Binding-site contacts:
Ligand atom O7 contacts residue ASN82 of chain 1.B at 3.9 Å.
Ligand atom C3 contacts residue GLU72 of chain 1.B at 4.3 Å.
Ligand atom O7 contacts residue ARG291 of chain 1.A at 3.9 Å.
Ligand atom N2 contacts residue ASN82 of chain 1.B at 3.0 Å (h-bond).
Ligand atom O7 contacts residue GLU69 of chain 1.B at 4.0 Å.
Ligand atom C8 contacts residue LYS75 of chain 1.B at 3.8 Å.
Ligand atom N2 contacts residue GLU72 of chain 1.B at 4.2 Å.
Ligand atom O5 contacts residue ASN82 of chain 1.B at 2.3 Å (h-bond).
Ligand atom N2 contacts residue ASN79 of chain 1.B at 4.4 Å.
Ligand atom C4 contacts residue ASN82 of chain 1.B at 4.2 Å.
Ligand atom O7 contacts residue ASN79 of chain 1.B at 3.6 Å.
Ligand atom C3 contacts residue ARG81 of chain 1.A at 4.1 Å.
Ligand atom O4 contacts residue ARG81 of chain 1.A at 4.4 Å.
Ligand atom C7 contacts residue ASN82 of chain 1.B at 3.6 Å.
Ligand atom C1 contacts residue ASN82 of chain 1.B at 1.4 Å.
Ligand atom O3 contacts residue GLU72 of chain 1.B at 4.1 Å.
Ligand atom O7 contacts residue GLU104 of chain 1.C at 3.8 Å.
Ligand atom C5 contacts residue ASN82 of chain 1.B at 3.6 Å.
Ligand atom C7 contacts residue ASN79 of chain 1.B at 3.6 Å.
Ligand atom C8 contacts residue GLU69 of chain 1.B at 3.8 Å.
Ligand atom C3 contacts residue ASN82 of chain 1.B at 3.8 Å.
Ligand atom C7 contacts residue GLU69 of chain 1.B at 4.5 Å.
Ligand atom O3 contacts residue ARG81 of chain 1.A at 3.3 Å (salt-bridge).
Ligand atom C8 contacts residue ASN79 of chain 1.B at 3.1 Å.
Ligand atom C2 contacts residue ASN82 of chain 1.B at 2.5 Å.

Sequence of chain 1.C:
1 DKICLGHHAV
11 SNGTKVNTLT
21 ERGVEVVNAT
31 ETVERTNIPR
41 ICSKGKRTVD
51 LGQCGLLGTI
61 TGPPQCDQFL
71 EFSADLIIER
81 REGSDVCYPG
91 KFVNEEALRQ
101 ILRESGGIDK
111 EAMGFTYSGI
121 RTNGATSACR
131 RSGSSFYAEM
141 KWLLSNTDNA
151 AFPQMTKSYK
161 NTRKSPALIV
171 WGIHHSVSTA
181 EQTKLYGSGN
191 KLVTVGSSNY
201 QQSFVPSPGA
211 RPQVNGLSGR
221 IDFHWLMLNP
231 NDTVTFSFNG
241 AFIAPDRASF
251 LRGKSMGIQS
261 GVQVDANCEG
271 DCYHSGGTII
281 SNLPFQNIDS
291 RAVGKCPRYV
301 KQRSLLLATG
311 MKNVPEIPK

Sequence of chain 1.B:
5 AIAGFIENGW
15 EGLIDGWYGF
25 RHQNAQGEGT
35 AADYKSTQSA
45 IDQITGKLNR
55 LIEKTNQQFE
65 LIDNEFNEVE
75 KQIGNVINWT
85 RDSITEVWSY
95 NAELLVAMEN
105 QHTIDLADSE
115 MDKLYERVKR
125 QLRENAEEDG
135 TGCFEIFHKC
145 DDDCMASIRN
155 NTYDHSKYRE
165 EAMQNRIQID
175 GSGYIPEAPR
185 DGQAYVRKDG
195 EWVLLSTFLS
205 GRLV

Sequence of chain 1.A:
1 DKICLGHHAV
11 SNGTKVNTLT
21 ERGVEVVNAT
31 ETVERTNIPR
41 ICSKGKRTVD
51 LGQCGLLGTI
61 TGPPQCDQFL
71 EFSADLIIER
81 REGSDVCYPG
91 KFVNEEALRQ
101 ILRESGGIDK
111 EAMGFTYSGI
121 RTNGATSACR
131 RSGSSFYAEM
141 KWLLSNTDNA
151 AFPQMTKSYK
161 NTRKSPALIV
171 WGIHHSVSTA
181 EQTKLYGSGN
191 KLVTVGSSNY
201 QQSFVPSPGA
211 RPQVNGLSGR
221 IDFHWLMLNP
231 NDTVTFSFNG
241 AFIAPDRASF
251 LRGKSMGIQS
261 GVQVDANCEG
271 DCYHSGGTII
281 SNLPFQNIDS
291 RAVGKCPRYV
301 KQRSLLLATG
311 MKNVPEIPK

A protein and the small-molecule ligand that binds it are described below.
Small molecule (SMILES): CC(=O)N[C@H]1[C@H](O[C@H]2[C@H](O)[C@@H](NC(C)=O)CO[C@@H]2CO)O[C@H](CO)[C@@H](O[C@@H]2O[C@H](CO)[C@@H](O)[C@H](O[C@H]3O[C@H](CO)[C@@H](O)[C@H](O)[C@@H]3O)[C@@H]2O)[C@@H]1O